Binding-site contacts:
Ligand atom CG contacts residue THR29 of chain 1.C at 2.8 Å.
Ligand atom N contacts residue ASP70 of chain 1.C at 2.7 Å (salt-bridge).
Ligand atom CB contacts residue THR100 of chain 1.C at 3.5 Å.
Ligand atom OD2 contacts residue GLY28 of chain 1.C at 3.8 Å.
Ligand atom O contacts residue SER71 of chain 1.C at 2.8 Å (h-bond).
Ligand atom CB contacts residue ASP101 of chain 1.C at 3.7 Å.
Ligand atom C contacts residue ASP70 of chain 1.C at 3.2 Å.
Ligand atom OD1 contacts residue ALA126 of chain 1.C at 3.3 Å (h-bond).
Ligand atom O contacts residue GLY28 of chain 1.C at 3.5 Å.
Ligand atom CA contacts residue ASN39 of chain 1.B at 3.6 Å.
Ligand atom CA contacts residue ASP70 of chain 1.C at 3.5 Å.
Ligand atom CA contacts residue ASP101 of chain 1.C at 3.8 Å.
Ligand atom OD2 contacts residue THR100 of chain 1.C at 2.8 Å (h-bond).
Ligand atom CB contacts residue THR29 of chain 1.C at 3.1 Å.
Ligand atom CB contacts residue ASN39 of chain 1.B at 3.7 Å.
Ligand atom OD2 contacts residue THR29 of chain 1.C at 3.0 Å (h-bond).
Ligand atom N contacts residue LEU72 of chain 1.C at 3.8 Å.
Ligand atom CA contacts residue THR29 of chain 1.C at 3.4 Å.
Ligand atom C contacts residue THR100 of chain 1.C at 3.7 Å.
Ligand atom CG contacts residue ALA126 of chain 1.C at 4.1 Å (hydrophobic).
Ligand atom C contacts residue SER71 of chain 1.C at 3.5 Å.
Ligand atom N contacts residue ASN39 of chain 1.B at 2.9 Å (h-bond).
Ligand atom OD1 contacts residue THR29 of chain 1.C at 3.1 Å (h-bond).
Ligand atom O contacts residue THR29 of chain 1.C at 4.2 Å.
Ligand atom OXT contacts residue ASP101 of chain 1.C at 2.9 Å (salt-bridge).
Ligand atom OXT contacts residue ASP70 of chain 1.C at 3.7 Å.
Ligand atom OXT contacts residue GLY99 of chain 1.C at 3.2 Å.
Ligand atom C contacts residue ASP101 of chain 1.C at 4.1 Å.
Ligand atom N contacts residue ASP101 of chain 1.C at 3.0 Å (salt-bridge).
Ligand atom OD1 contacts residue MET127 of chain 1.C at 4.2 Å.
Ligand atom OD2 contacts residue ALA126 of chain 1.C at 4.2 Å.
Ligand atom OXT contacts residue SER71 of chain 1.C at 2.6 Å (h-bond).
Ligand atom CG contacts residue THR100 of chain 1.C at 3.0 Å.
Ligand atom O contacts residue ASP70 of chain 1.C at 3.1 Å (salt-bridge).
Ligand atom OD1 contacts residue THR100 of chain 1.C at 2.7 Å (h-bond).
Ligand atom C contacts residue GLY99 of chain 1.C at 3.3 Å.
Ligand atom OD2 contacts residue GLY99 of chain 1.C at 3.1 Å.
Ligand atom CG contacts residue GLY99 of chain 1.C at 4.2 Å.
Ligand atom O contacts residue GLY99 of chain 1.C at 3.2 Å.
Ligand atom OXT contacts residue THR100 of chain 1.C at 3.1 Å (h-bond).

Sequence of chain 1.B:
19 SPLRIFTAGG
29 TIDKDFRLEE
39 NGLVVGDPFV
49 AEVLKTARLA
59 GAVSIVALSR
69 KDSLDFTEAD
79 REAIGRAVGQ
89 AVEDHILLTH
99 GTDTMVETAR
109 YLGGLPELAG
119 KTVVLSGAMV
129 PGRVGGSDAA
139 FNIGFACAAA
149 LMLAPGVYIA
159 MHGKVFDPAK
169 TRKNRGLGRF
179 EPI

Sequence of chain 1.C:
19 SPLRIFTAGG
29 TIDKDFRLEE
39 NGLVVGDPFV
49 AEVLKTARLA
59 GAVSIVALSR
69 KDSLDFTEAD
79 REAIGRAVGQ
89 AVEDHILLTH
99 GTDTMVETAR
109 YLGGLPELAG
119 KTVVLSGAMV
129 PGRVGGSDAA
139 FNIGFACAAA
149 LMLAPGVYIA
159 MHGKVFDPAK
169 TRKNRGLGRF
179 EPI

A protein and the small-molecule ligand that binds it are described below.
Small molecule (SMILES): N[C@@H](CC(=O)O)C(=O)O